Binding-site contacts:
Ligand atom O contacts residue LEU250 of chain 1.F at 4.5 Å.
Ligand atom CG contacts residue ASP116 of chain 1.F at 3.9 Å.
Ligand atom CB contacts residue ASP116 of chain 1.F at 4.0 Å.
Ligand atom OXT contacts residue ARG246 of chain 1.F at 3.0 Å (salt-bridge).
Ligand atom O contacts residue ARG246 of chain 1.F at 3.2 Å (salt-bridge).
Ligand atom C contacts residue TRP120 of chain 1.F at 3.7 Å (hydrophobic).
Ligand atom CA contacts residue GLN97 of chain 1.F at 4.0 Å.
Ligand atom C contacts residue ARG246 of chain 1.F at 3.9 Å.
Ligand atom CB contacts residue AKG1 of chain 1.X at 4.1 Å.
Ligand atom C contacts residue PHE119 of chain 1.F at 4.4 Å (hydrophobic).
Ligand atom CB contacts residue PHE119 of chain 1.F at 4.0 Å (hydrophobic).
Ligand atom OXT contacts residue PHE119 of chain 1.F at 4.2 Å.
Ligand atom CA contacts residue TRP120 of chain 1.F at 4.1 Å (hydrophobic).
Ligand atom C contacts residue GLN97 of chain 1.F at 3.4 Å.
Ligand atom CA contacts residue LYS99 of chain 1.F at 4.2 Å.
Ligand atom CG contacts residue PHE119 of chain 1.F at 3.8 Å (hydrophobic).
Ligand atom O contacts residue GLN97 of chain 1.F at 2.9 Å (h-bond).
Ligand atom CA contacts residue AKG1 of chain 1.X at 3.7 Å.
Ligand atom CD contacts residue PHE119 of chain 1.F at 4.1 Å (hydrophobic).
Ligand atom CD contacts residue AKG1 of chain 1.X at 4.3 Å.
Ligand atom CB contacts residue TRP120 of chain 1.F at 3.7 Å (hydrophobic).
Ligand atom OXT contacts residue GLN97 of chain 1.F at 4.0 Å.
Ligand atom O contacts residue TRP120 of chain 1.F at 2.8 Å (h-bond).
Ligand atom CG contacts residue AKG1 of chain 1.X at 4.2 Å.
Ligand atom CG contacts residue HIS114 of chain 1.F at 4.5 Å.
Ligand atom N contacts residue LYS99 of chain 1.F at 4.0 Å.
Ligand atom N contacts residue AKG1 of chain 1.X at 3.6 Å.

This small molecule binds to this protein.
Small molecule (SMILES): O=C(O)[C@@H]1CCCN1

Sequence of chain 1.F:
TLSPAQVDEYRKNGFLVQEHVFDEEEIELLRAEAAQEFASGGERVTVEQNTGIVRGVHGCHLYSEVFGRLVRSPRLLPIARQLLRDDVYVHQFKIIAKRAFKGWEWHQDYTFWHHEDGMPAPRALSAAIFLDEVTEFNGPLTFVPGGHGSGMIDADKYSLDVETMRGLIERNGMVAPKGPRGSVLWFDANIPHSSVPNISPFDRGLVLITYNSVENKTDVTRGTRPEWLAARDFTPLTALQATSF